A small-molecule ligand and the protein it binds are described below.
Small molecule (SMILES): NCCc1ccc(S(=O)(=O)F)cc1

Binding-site contacts:
Ligand atom N8 contacts residue ASN132 of chain 1.B at 3.0 Å (h-bond).
Ligand atom C1 contacts residue TYR149 of chain 1.B at 3.4 Å (hydrophobic).
Ligand atom O2S contacts residue TYR149 of chain 1.B at 2.2 Å (h-bond).
Ligand atom C8 contacts residue HIS131 of chain 1.B at 4.2 Å.
Ligand atom C8 contacts residue GLN133 of chain 1.B at 3.9 Å.
Ligand atom C7 contacts residue ASN132 of chain 1.B at 4.2 Å.
Ligand atom O1S contacts residue TYR149 of chain 1.B at 3.7 Å.
Ligand atom C2 contacts residue ASN71 of chain 1.B at 3.6 Å.
Ligand atom C4 contacts residue ASN71 of chain 1.B at 4.0 Å.
Ligand atom C3 contacts residue ASN71 of chain 1.B at 3.3 Å.
Ligand atom N8 contacts residue GLY134 of chain 1.B at 4.2 Å.
Ligand atom C5 contacts residue TYR149 of chain 1.B at 3.9 Å (hydrophobic).
Ligand atom N8 contacts residue HIS131 of chain 1.B at 3.0 Å (h-bond).
Ligand atom C4 contacts residue GLN133 of chain 1.B at 4.2 Å.
Ligand atom C6 contacts residue TYR149 of chain 1.B at 3.0 Å (hydrophobic).
Ligand atom C7 contacts residue THR74 of chain 1.B at 4.4 Å.
Ligand atom C7 contacts residue ASN71 of chain 1.B at 4.4 Å.
Ligand atom C8 contacts residue GLY134 of chain 1.B at 4.0 Å.
Ligand atom F contacts residue TYR149 of chain 1.B at 4.4 Å.
Ligand atom C7 contacts residue GLY134 of chain 1.B at 4.0 Å.
Ligand atom S contacts residue TYR149 of chain 1.B at 3.3 Å (h-bond).
Ligand atom C8 contacts residue ASN132 of chain 1.B at 2.9 Å.
Ligand atom N8 contacts residue GLN133 of chain 1.B at 4.4 Å.
Ligand atom C5 contacts residue GLN133 of chain 1.B at 3.8 Å.
Ligand atom C7 contacts residue GLN133 of chain 1.B at 4.0 Å.

Sequence of chain 1.B:
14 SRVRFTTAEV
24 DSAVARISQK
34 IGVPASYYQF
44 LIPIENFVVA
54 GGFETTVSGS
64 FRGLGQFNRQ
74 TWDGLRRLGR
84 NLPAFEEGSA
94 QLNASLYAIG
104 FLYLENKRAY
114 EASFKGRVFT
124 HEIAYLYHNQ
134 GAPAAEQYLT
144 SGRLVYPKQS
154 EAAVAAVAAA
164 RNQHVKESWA